A protein and the small-molecule ligand that binds it are described below.
Small molecule (SMILES): NS(=O)(=O)c1cc2c(cc1Cl)N[C@H]([C@H]1C[C@H]3C=C[C@@H]1C3)NS2(=O)=O

Sequence of chain 1.A:
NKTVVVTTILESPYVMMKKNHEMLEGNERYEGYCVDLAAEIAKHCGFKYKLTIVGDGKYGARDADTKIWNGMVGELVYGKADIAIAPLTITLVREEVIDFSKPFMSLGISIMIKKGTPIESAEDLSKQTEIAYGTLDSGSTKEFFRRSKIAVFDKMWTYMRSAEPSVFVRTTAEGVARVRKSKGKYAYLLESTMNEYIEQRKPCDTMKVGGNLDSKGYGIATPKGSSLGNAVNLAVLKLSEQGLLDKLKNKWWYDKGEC

Binding-site contacts:
Ligand atom C7 contacts residue LEU239 of chain 1.A at 3.4 Å (hydrophobic).
Ligand atom C9 contacts residue SER108 of chain 1.A at 3.9 Å.
Ligand atom C14 contacts residue PHE106 of chain 1.A at 4.2 Å (hydrophobic).
Ligand atom C13 contacts residue LEU247 of chain 1.A at 3.9 Å (hydrophobic).
Ligand atom O3 contacts residue SER108 of chain 1.A at 3.1 Å (h-bond).
Ligand atom C2 contacts residue LYS104 of chain 1.A at 4.0 Å.
Ligand atom O2 contacts residue SER108 of chain 1.A at 2.7 Å (h-bond).
Ligand atom O3 contacts residue LYS251 of chain 1.A at 4.2 Å.
Ligand atom C8 contacts residue SER242 of chain 1.A at 3.9 Å.
Ligand atom C11 contacts residue PHE106 of chain 1.A at 4.0 Å (hydrophobic).
Ligand atom N2 contacts residue PRO105 of chain 1.A at 3.9 Å.
Ligand atom CL contacts residue LEU247 of chain 1.A at 3.3 Å.
Ligand atom C12 contacts residue MET107 of chain 1.A at 4.2 Å (hydrophobic).
Ligand atom C13 contacts residue PHE106 of chain 1.A at 4.0 Å (hydrophobic).
Ligand atom C1 contacts residue PRO105 of chain 1.A at 3.5 Å (hydrophobic).
Ligand atom C12 contacts residue PHE106 of chain 1.A at 3.9 Å (hydrophobic).
Ligand atom C6 contacts residue SER242 of chain 1.A at 3.3 Å.
Ligand atom C6 contacts residue LEU239 of chain 1.A at 3.6 Å (hydrophobic).
Ligand atom O4 contacts residue LEU247 of chain 1.A at 4.1 Å.
Ligand atom N2 contacts residue SER242 of chain 1.A at 3.0 Å (h-bond).
Ligand atom C11 contacts residue MET107 of chain 1.A at 3.7 Å (hydrophobic).
Ligand atom C10 contacts residue SER242 of chain 1.A at 3.6 Å.
Ligand atom C9 contacts residue PHE106 of chain 1.A at 4.2 Å (hydrophobic).
Ligand atom O2 contacts residue PRO105 of chain 1.A at 3.5 Å.
Ligand atom N1 contacts residue PRO105 of chain 1.A at 2.9 Å (h-bond).
Ligand atom C7 contacts residue LYS104 of chain 1.A at 3.5 Å.
Ligand atom C2 contacts residue PRO105 of chain 1.A at 3.9 Å (hydrophobic).
Ligand atom O4 contacts residue LYS251 of chain 1.A at 3.6 Å.
Ligand atom C5 contacts residue LEU239 of chain 1.A at 3.2 Å (hydrophobic).
Ligand atom CL contacts residue ASP248 of chain 1.A at 3.0 Å.
Ligand atom O1 contacts residue SER108 of chain 1.A at 3.2 Å (h-bond).
Ligand atom C8 contacts residue PRO105 of chain 1.A at 3.5 Å (hydrophobic).
Ligand atom O2 contacts residue MET107 of chain 1.A at 3.5 Å.
Ligand atom C11 contacts residue SER108 of chain 1.A at 3.4 Å.
Ligand atom C14 contacts residue SER242 of chain 1.A at 3.4 Å.
Ligand atom S1 contacts residue SER108 of chain 1.A at 3.3 Å (h-bond).
Ligand atom S1 contacts residue PRO105 of chain 1.A at 4.0 Å.
Ligand atom C1 contacts residue SER242 of chain 1.A at 3.9 Å.
Ligand atom O3 contacts residue MET107 of chain 1.A at 3.4 Å.
Ligand atom C14 contacts residue LEU247 of chain 1.A at 3.7 Å (hydrophobic).